Sequence of chain 1.J:
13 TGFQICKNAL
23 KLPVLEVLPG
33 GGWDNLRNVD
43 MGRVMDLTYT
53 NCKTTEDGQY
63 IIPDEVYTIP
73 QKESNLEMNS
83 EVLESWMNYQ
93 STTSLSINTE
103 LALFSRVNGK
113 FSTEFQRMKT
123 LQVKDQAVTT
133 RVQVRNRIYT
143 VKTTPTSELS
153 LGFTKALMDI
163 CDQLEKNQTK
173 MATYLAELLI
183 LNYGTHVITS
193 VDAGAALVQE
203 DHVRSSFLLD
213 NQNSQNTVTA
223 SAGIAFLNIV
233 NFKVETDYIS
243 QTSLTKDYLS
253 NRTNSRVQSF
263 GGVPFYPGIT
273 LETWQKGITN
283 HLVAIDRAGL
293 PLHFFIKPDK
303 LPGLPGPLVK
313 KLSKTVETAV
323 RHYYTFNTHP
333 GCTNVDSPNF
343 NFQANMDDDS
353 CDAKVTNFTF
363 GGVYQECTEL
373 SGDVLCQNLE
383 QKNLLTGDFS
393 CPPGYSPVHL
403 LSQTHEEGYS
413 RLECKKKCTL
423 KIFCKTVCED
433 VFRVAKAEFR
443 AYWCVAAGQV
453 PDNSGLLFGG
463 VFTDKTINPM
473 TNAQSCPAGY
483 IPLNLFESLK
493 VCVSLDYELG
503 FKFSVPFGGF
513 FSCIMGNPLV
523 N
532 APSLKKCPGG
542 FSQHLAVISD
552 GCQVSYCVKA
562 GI

The protein below binds the small molecule below.
Small molecule (SMILES): CC(=O)N[C@@H]1[C@@H](O)[C@H](O)[C@@H](CO)O[C@H]1O

Binding-site contacts:
Ligand atom O5 contacts residue ASN169 of chain 1.J at 2.4 Å (h-bond).
Ligand atom O7 contacts residue ASN169 of chain 1.J at 3.7 Å.
Ligand atom C4 contacts residue ASN169 of chain 1.J at 4.2 Å.
Ligand atom N2 contacts residue ASN169 of chain 1.J at 2.8 Å (h-bond).
Ligand atom C1 contacts residue ASN169 of chain 1.J at 1.4 Å.
Ligand atom C3 contacts residue ASN169 of chain 1.J at 3.8 Å.
Ligand atom C7 contacts residue ASN169 of chain 1.J at 3.5 Å.
Ligand atom C5 contacts residue ASN169 of chain 1.J at 3.7 Å.
Ligand atom C2 contacts residue ASN169 of chain 1.J at 2.4 Å.